Binding-site contacts:
Ligand atom C6 contacts residue TRP23 of chain 1.C at 3.7 Å (hydrophobic).
Ligand atom N2 contacts residue ASN20 of chain 1.C at 2.9 Å (h-bond).
Ligand atom O5 contacts residue ALA19 of chain 1.C at 3.7 Å.
Ligand atom C5 contacts residue TRP23 of chain 1.C at 3.6 Å (hydrophobic).
Ligand atom C3 contacts residue ASN20 of chain 1.C at 3.7 Å.
Ligand atom O7 contacts residue ASN20 of chain 1.C at 2.8 Å (h-bond).
Ligand atom C1 contacts residue ASN20 of chain 1.C at 1.4 Å.
Ligand atom C7 contacts residue ASN20 of chain 1.C at 3.2 Å.
Ligand atom C5 contacts residue ALA19 of chain 1.C at 4.5 Å (hydrophobic).
Ligand atom C4 contacts residue ASN20 of chain 1.C at 4.2 Å.
Ligand atom C5 contacts residue ASN20 of chain 1.C at 3.7 Å.
Ligand atom O5 contacts residue ASN20 of chain 1.C at 2.4 Å (h-bond).
Ligand atom C1 contacts residue TRP23 of chain 1.C at 3.8 Å (hydrophobic).
Ligand atom O6 contacts residue ALA19 of chain 1.C at 3.8 Å.
Ligand atom C6 contacts residue ALA19 of chain 1.C at 4.1 Å (hydrophobic).
Ligand atom C2 contacts residue ASN20 of chain 1.C at 2.4 Å.
Ligand atom O5 contacts residue TRP23 of chain 1.C at 3.6 Å.

This small molecule binds to this protein.
Small molecule (SMILES): CC(=O)N[C@@H]1[C@@H](O)[C@H](O)[C@@H](CO)O[C@H]1O

Sequence of chain 1.C:
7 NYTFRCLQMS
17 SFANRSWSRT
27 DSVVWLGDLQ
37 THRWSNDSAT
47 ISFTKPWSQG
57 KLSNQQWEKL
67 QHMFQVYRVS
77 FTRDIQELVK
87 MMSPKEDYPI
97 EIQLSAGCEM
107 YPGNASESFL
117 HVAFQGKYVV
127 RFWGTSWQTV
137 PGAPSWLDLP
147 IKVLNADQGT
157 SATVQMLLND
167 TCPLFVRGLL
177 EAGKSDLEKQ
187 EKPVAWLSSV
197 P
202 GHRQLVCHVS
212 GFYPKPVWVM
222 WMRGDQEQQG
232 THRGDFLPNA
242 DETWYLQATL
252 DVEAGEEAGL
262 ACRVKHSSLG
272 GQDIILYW